Sequence of chain 1.E:
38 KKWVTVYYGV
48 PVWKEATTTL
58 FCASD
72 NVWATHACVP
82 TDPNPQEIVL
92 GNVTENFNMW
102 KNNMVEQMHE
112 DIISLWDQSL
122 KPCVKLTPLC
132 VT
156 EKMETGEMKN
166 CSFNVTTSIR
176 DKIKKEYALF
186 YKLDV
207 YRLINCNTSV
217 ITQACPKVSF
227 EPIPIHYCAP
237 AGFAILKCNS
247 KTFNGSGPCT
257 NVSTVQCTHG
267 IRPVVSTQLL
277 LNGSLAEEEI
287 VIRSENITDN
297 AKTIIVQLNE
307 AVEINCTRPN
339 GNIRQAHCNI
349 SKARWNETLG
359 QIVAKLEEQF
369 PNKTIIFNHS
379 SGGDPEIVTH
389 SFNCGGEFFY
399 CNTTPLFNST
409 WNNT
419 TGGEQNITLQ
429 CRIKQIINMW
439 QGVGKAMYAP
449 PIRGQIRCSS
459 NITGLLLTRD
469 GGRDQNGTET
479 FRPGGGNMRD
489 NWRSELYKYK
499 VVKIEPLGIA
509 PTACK

Binding-site contacts:
Ligand atom C1 contacts residue NAG1 of chain 1.JB at 4.5 Å.
Ligand atom C6 contacts residue NAG1 of chain 1.JB at 3.3 Å.
Ligand atom C8 contacts residue SER349 of chain 1.E at 4.5 Å.
Ligand atom O7 contacts residue NAG1 of chain 1.JB at 4.2 Å.
Ligand atom O5 contacts residue ASN424 of chain 1.E at 2.4 Å (h-bond).
Ligand atom N2 contacts residue GLN423 of chain 1.E at 4.1 Å.
Ligand atom O6 contacts residue NAG1 of chain 1.JB at 4.1 Å.
Ligand atom O3 contacts residue NAG1 of chain 1.IB at 4.5 Å.
Ligand atom O6 contacts residue ASN424 of chain 1.E at 3.9 Å.
Ligand atom C7 contacts residue GLN423 of chain 1.E at 3.6 Å.
Ligand atom O5 contacts residue ASN347 of chain 1.E at 3.9 Å.
Ligand atom N2 contacts residue ASN424 of chain 1.E at 2.9 Å (h-bond).
Ligand atom C2 contacts residue NAG1 of chain 1.IB at 4.1 Å.
Ligand atom C7 contacts residue ASN424 of chain 1.E at 3.6 Å.
Ligand atom C1 contacts residue ASN347 of chain 1.E at 4.3 Å.
Ligand atom O5 contacts residue NAG1 of chain 1.JB at 3.8 Å.
Ligand atom C4 contacts residue ASN424 of chain 1.E at 4.3 Å.
Ligand atom C3 contacts residue NAG1 of chain 1.IB at 3.6 Å.
Ligand atom C5 contacts residue NAG1 of chain 1.JB at 3.4 Å.
Ligand atom O7 contacts residue GLN423 of chain 1.E at 4.0 Å.
Ligand atom C2 contacts residue ASN424 of chain 1.E at 2.5 Å.
Ligand atom C5 contacts residue NAG1 of chain 1.IB at 4.5 Å.
Ligand atom C8 contacts residue NAG1 of chain 1.JB at 3.6 Å.
Ligand atom C8 contacts residue GLN423 of chain 1.E at 3.3 Å.
Ligand atom C5 contacts residue ASN347 of chain 1.E at 4.5 Å.
Ligand atom O7 contacts residue ASN424 of chain 1.E at 3.9 Å.
Ligand atom C5 contacts residue ASN424 of chain 1.E at 3.7 Å.
Ligand atom C7 contacts residue NAG1 of chain 1.JB at 4.1 Å.
Ligand atom C1 contacts residue ASN424 of chain 1.E at 1.5 Å.
Ligand atom N2 contacts residue NAG1 of chain 1.IB at 4.1 Å.
Ligand atom C3 contacts residue ASN424 of chain 1.E at 3.8 Å.
Ligand atom C1 contacts residue NAG1 of chain 1.IB at 4.0 Å.
Ligand atom C6 contacts residue ASN424 of chain 1.E at 4.5 Å.

A small-molecule ligand and the protein it binds are described below.
Small molecule (SMILES): CC(=O)N[C@H]1[C@H](O[C@H]2[C@H](O)[C@@H](NC(C)=O)CO[C@@H]2CO)O[C@H](CO)[C@@H](O)[C@@H]1O